Sequence of chain 1.A:
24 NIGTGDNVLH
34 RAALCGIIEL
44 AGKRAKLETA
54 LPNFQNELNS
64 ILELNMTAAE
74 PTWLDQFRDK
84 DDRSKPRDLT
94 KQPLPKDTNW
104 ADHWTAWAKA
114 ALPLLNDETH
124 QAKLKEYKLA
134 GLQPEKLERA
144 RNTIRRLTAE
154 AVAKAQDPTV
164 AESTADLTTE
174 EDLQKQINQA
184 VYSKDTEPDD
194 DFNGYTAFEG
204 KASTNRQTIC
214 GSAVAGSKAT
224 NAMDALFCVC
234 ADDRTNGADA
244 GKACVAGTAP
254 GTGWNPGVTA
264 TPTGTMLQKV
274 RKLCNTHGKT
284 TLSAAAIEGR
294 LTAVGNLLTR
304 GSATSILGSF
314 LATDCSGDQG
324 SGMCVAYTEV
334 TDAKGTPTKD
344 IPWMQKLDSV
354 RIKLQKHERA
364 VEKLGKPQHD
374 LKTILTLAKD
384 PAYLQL

Sequence of chain 1.B:
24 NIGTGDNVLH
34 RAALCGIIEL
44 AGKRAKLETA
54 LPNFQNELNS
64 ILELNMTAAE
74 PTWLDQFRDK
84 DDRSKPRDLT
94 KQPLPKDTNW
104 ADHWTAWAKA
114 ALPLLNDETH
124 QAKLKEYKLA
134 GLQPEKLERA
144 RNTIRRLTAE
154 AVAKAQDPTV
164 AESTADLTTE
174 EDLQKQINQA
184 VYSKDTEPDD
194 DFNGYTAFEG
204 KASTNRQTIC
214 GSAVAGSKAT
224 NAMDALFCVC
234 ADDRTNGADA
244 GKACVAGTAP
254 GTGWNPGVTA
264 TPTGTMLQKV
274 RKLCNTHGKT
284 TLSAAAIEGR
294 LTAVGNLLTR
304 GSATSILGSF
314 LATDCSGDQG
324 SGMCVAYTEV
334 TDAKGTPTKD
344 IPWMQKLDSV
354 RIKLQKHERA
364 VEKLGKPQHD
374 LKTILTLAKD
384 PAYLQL

Binding-site contacts:
Ligand atom O3 contacts residue TRP76 of chain 1.B at 3.3 Å.
Ligand atom O6 contacts residue THR101 of chain 1.B at 3.3 Å.
Ligand atom C4 contacts residue ASP100 of chain 1.B at 3.5 Å.
Ligand atom O6 contacts residue PRO98 of chain 1.B at 3.3 Å.
Ligand atom O2 contacts residue THR101 of chain 1.B at 3.2 Å.
Ligand atom C7 contacts residue TRP110 of chain 1.B at 3.4 Å (hydrophobic).
Ligand atom O2 contacts residue ASN102 of chain 1.B at 2.7 Å (h-bond).
Ligand atom O4 contacts residue ARG148 of chain 1.B at 2.8 Å (salt-bridge).
Ligand atom O2 contacts residue TRP103 of chain 1.B at 3.3 Å.
Ligand atom C2 contacts residue ASP100 of chain 1.B at 3.4 Å.
Ligand atom C1 contacts residue TRP110 of chain 1.B at 3.5 Å (hydrophobic).
Ligand atom O7 contacts residue ARG148 of chain 1.B at 3.3 Å (salt-bridge).
Ligand atom O6 contacts residue TRP103 of chain 1.B at 3.0 Å.
Ligand atom O3 contacts residue THR101 of chain 1.B at 3.3 Å.
Ligand atom O6 contacts residue ASP100 of chain 1.B at 3.2 Å (salt-bridge).
Ligand atom O4 contacts residue ASN102 of chain 1.B at 3.4 Å (h-bond).
Ligand atom C3 contacts residue TRP103 of chain 1.B at 3.4 Å (hydrophobic).
Ligand atom N2 contacts residue ASN68 of chain 1.B at 3.0 Å (h-bond).
Ligand atom C2 contacts residue ASN68 of chain 1.B at 2.5 Å.
Ligand atom C8 contacts residue TRP76 of chain 1.B at 3.4 Å (hydrophobic).
Ligand atom C7 contacts residue ASN68 of chain 1.B at 3.2 Å.
Ligand atom O5 contacts residue ASN68 of chain 1.B at 2.4 Å (h-bond).
Ligand atom O7 contacts residue LEU65 of chain 1.B at 3.5 Å.
Ligand atom C5 contacts residue ARG148 of chain 1.B at 3.3 Å.
Ligand atom O5 contacts residue ASN102 of chain 1.B at 3.2 Å (h-bond).
Ligand atom C2 contacts residue ASN102 of chain 1.B at 3.3 Å.
Ligand atom C1 contacts residue ASN68 of chain 1.B at 1.4 Å.
Ligand atom O5 contacts residue TRP103 of chain 1.B at 3.2 Å (h-bond).
Ligand atom O5 contacts residue TRP103 of chain 1.B at 3.5 Å.
Ligand atom C4 contacts residue ARG148 of chain 1.B at 3.3 Å.
Ligand atom O6 contacts residue ARG148 of chain 1.B at 3.5 Å (salt-bridge).
Ligand atom N2 contacts residue TRP76 of chain 1.B at 3.5 Å.
Ligand atom O6 contacts residue ALA72 of chain 1.B at 3.2 Å.
Ligand atom O4 contacts residue TRP103 of chain 1.B at 2.9 Å (h-bond).
Ligand atom O5 contacts residue TRP110 of chain 1.B at 3.5 Å.
Ligand atom C1 contacts residue TRP76 of chain 1.B at 3.4 Å (hydrophobic).
Ligand atom O3 contacts residue ASP100 of chain 1.B at 3.5 Å (salt-bridge).
Ligand atom O7 contacts residue ASN68 of chain 1.B at 2.6 Å (h-bond).
Ligand atom C1 contacts residue TRP103 of chain 1.B at 3.5 Å (hydrophobic).
Ligand atom O2 contacts residue ASP100 of chain 1.B at 2.8 Å (salt-bridge).

A protein and the small-molecule ligand that binds it are described below.
Small molecule (SMILES): CC(=O)N[C@H]1[C@H](O[C@H]2[C@H](O)[C@@H](CO)OC[C@@H]2NC(C)=O)O[C@H](CO)[C@@H](O[C@@H]2O[C@H](CO[C@H]3O[C@H](CO)[C@@H](O)[C@H](O)[C@@H]3O)[C@@H](O)[C@H](O[C@H]3O[C@H](CO)[C@@H](O)[C@H](O)[C@@H]3O)[C@@H]2O)[C@@H]1O